A protein and the small-molecule ligand that binds it are described below.
Small molecule (SMILES): CC(=O)N[C@@H]1[C@@H](O)[C@H](O)[C@@H](CO)O[C@H]1O

Binding-site contacts:
Ligand atom O6 contacts residue MAN4 of chain 2.C at 4.0 Å.
Ligand atom C1 contacts residue MAN4 of chain 2.C at 3.2 Å.
Ligand atom C3 contacts residue MAN4 of chain 2.C at 4.5 Å.
Ligand atom C4 contacts residue MAN4 of chain 2.C at 4.3 Å.
Ligand atom O5 contacts residue MAN4 of chain 2.C at 4.1 Å.
Ligand atom C5 contacts residue MAN4 of chain 2.C at 4.1 Å.
Ligand atom C6 contacts residue BMA3 of chain 2.C at 4.4 Å.
Ligand atom C6 contacts residue MAN4 of chain 2.C at 3.3 Å.
Ligand atom O6 contacts residue BMA3 of chain 2.C at 4.2 Å.
Ligand atom O7 contacts residue MAN4 of chain 2.C at 3.2 Å (h-bond).
Ligand atom O5 contacts residue BMA3 of chain 2.C at 3.8 Å.
Ligand atom C7 contacts residue MAN4 of chain 2.C at 4.2 Å.
Ligand atom C1 contacts residue BMA3 of chain 2.C at 4.0 Å.
Ligand atom N2 contacts residue MAN4 of chain 2.C at 4.4 Å.
Ligand atom C2 contacts residue MAN4 of chain 2.C at 3.5 Å.